The small molecule below binds the protein below.
Small molecule (SMILES): Nc1ncnc2c1ncn2[C@@H]1O[C@H](COP(=O)(O)OP(=O)(O)OP(O)(O)=S)[C@@H](O)[C@H]1O

Sequence of chain 1.D:
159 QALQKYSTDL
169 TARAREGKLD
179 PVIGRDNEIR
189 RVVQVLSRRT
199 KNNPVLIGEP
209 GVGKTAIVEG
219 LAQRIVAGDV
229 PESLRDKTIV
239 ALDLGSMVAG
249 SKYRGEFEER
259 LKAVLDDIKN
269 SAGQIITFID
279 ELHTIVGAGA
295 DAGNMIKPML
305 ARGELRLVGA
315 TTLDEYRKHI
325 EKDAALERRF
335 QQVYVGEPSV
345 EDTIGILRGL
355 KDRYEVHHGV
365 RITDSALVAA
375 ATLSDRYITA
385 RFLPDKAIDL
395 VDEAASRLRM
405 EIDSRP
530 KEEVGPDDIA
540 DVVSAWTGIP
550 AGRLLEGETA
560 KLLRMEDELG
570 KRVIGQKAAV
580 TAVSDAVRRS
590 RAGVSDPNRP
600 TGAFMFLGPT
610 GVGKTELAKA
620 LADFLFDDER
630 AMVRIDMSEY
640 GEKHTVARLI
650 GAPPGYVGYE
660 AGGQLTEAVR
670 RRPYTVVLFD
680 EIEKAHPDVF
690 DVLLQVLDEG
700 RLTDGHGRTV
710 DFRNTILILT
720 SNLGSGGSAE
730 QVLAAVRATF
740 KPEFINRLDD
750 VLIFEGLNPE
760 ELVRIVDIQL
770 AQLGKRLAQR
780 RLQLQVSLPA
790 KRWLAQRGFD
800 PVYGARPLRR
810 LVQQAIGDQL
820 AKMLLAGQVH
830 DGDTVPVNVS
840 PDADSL

Binding-site contacts:
Ligand atom N6 contacts residue VAL611 of chain 1.D at 4.0 Å.
Ligand atom N7 contacts residue GLY612 of chain 1.D at 3.9 Å.
Ligand atom O3B contacts residue ARG805 of chain 1.D at 3.6 Å.
Ligand atom N7 contacts residue VAL611 of chain 1.D at 2.5 Å (h-bond).
Ligand atom O2A contacts residue GLU615 of chain 1.D at 3.3 Å (salt-bridge).
Ligand atom O2' contacts residue GLN768 of chain 1.D at 3.6 Å.
Ligand atom N1 contacts residue VAL572 of chain 1.D at 3.4 Å.
Ligand atom O3' contacts residue ARG808 of chain 1.D at 3.7 Å.
Ligand atom O2A contacts residue GLY612 of chain 1.D at 2.2 Å.
Ligand atom O5' contacts residue GLY612 of chain 1.D at 3.3 Å.
Ligand atom PG contacts residue ARG805 of chain 1.D at 3.6 Å.
Ligand atom O2B contacts residue THR614 of chain 1.D at 3.8 Å.
Ligand atom O2G contacts residue GLU680 of chain 1.D at 3.0 Å (salt-bridge).
Ligand atom O1B contacts residue ARG805 of chain 1.D at 3.4 Å (salt-bridge).
Ligand atom C8 contacts residue GLY612 of chain 1.D at 3.9 Å.
Ligand atom O2A contacts residue LYS613 of chain 1.D at 3.2 Å (salt-bridge).
Ligand atom O3A contacts residue GLY612 of chain 1.D at 3.8 Å.
Ligand atom S1G contacts residue ARG805 of chain 1.D at 2.5 Å (salt-bridge).
Ligand atom PA contacts residue GLY612 of chain 1.D at 3.2 Å.
Ligand atom O2A contacts residue THR614 of chain 1.D at 3.6 Å.
Ligand atom C2' contacts residue GLU615 of chain 1.D at 3.6 Å.
Ligand atom C8 contacts residue VAL611 of chain 1.D at 3.3 Å (hydrophobic).
Ligand atom PB contacts residue ARG805 of chain 1.D at 4.0 Å.
Ligand atom C5 contacts residue VAL611 of chain 1.D at 3.5 Å (hydrophobic).
Ligand atom N6 contacts residue VAL572 of chain 1.D at 3.9 Å.
Ligand atom O1B contacts residue THR614 of chain 1.D at 3.4 Å (h-bond).
Ligand atom C6 contacts residue ILE573 of chain 1.D at 3.7 Å (hydrophobic).
Ligand atom O2B contacts residue LYS613 of chain 1.D at 3.0 Å (salt-bridge).
Ligand atom C2 contacts residue VAL572 of chain 1.D at 3.8 Å (hydrophobic).
Ligand atom N3 contacts residue ARG571 of chain 1.D at 3.9 Å.
Ligand atom O3B contacts residue GLY610 of chain 1.D at 3.5 Å (h-bond).
Ligand atom O2' contacts residue GLU615 of chain 1.D at 3.6 Å.
Ligand atom C2 contacts residue ARG571 of chain 1.D at 3.1 Å.
Ligand atom C2 contacts residue ILE573 of chain 1.D at 3.4 Å (hydrophobic).
Ligand atom N1 contacts residue ILE573 of chain 1.D at 2.7 Å (h-bond).
Ligand atom O2B contacts residue GLY612 of chain 1.D at 3.4 Å (h-bond).
Ligand atom N1 contacts residue ARG571 of chain 1.D at 3.8 Å.
Ligand atom N6 contacts residue ILE573 of chain 1.D at 3.6 Å.
Ligand atom N6 contacts residue GLY574 of chain 1.D at 4.0 Å.
Ligand atom O2G contacts residue ARG805 of chain 1.D at 4.0 Å.